Binding-site contacts:
Ligand atom C29 contacts residue LEU287 of chain 1.A at 3.7 Å (hydrophobic).
Ligand atom C22 contacts residue MET147 of chain 1.A at 3.6 Å (hydrophobic).
Ligand atom C27 contacts residue LEU185 of chain 1.A at 3.5 Å (hydrophobic).
Ligand atom C48 contacts residue SER153 of chain 1.A at 3.0 Å.
Ligand atom C25 contacts residue HIS180 of chain 1.A at 3.7 Å.
Ligand atom C27 contacts residue VAL175 of chain 1.A at 3.1 Å (hydrophobic).
Ligand atom C1 contacts residue SER112 of chain 1.A at 3.2 Å.
Ligand atom C16 contacts residue HIS180 of chain 1.A at 3.5 Å.
Ligand atom C48 contacts residue TYR26 of chain 1.A at 3.8 Å (hydrophobic).
Ligand atom O53 contacts residue ARG149 of chain 1.A at 2.5 Å (salt-bridge).
Ligand atom O49 contacts residue ARG149 of chain 1.A at 3.3 Å (salt-bridge).
Ligand atom C8 contacts residue LEU185 of chain 1.A at 3.5 Å (hydrophobic).
Ligand atom C10 contacts residue SER150 of chain 1.A at 3.5 Å.
Ligand atom C4 contacts residue SER153 of chain 1.A at 3.8 Å.
Ligand atom C22 contacts residue ILE143 of chain 1.A at 3.7 Å (hydrophobic).
Ligand atom O2 contacts residue TYR274 of chain 1.A at 3.5 Å.
Ligand atom C28 contacts residue ALA106 of chain 1.A at 3.5 Å (hydrophobic).
Ligand atom C24 contacts residue HIS180 of chain 1.A at 3.7 Å.
Ligand atom C52 contacts residue ARG149 of chain 1.A at 3.2 Å.
Ligand atom O1 contacts residue LEU108 of chain 1.A at 3.7 Å.
Ligand atom C10 contacts residue TRP161 of chain 1.A at 3.8 Å (hydrophobic).
Ligand atom O49 contacts residue SER150 of chain 1.A at 3.3 Å.
Ligand atom C27 contacts residue HIS180 of chain 1.A at 3.7 Å.
Ligand atom O53 contacts residue SER112 of chain 1.A at 2.8 Å (h-bond).
Ligand atom C29 contacts residue LEU277 of chain 1.A at 3.6 Å (hydrophobic).
Ligand atom C11 contacts residue VAL109 of chain 1.A at 3.8 Å (hydrophobic).
Ligand atom C20 contacts residue VAL175 of chain 1.A at 3.7 Å (hydrophobic).
Ligand atom O2 contacts residue HIS180 of chain 1.A at 3.1 Å (h-bond).
Ligand atom C48 contacts residue TYR22 of chain 1.A at 3.4 Å (hydrophobic).
Ligand atom C3 contacts residue SER150 of chain 1.A at 3.8 Å.
Ligand atom C6 contacts residue LEU108 of chain 1.A at 3.7 Å (hydrophobic).
Ligand atom O2 contacts residue HIS270 of chain 1.A at 2.7 Å (h-bond).
Ligand atom C5 contacts residue LEU108 of chain 1.A at 3.4 Å (hydrophobic).
Ligand atom C12 contacts residue HIS180 of chain 1.A at 3.8 Å.
Ligand atom C29 contacts residue TYR274 of chain 1.A at 3.7 Å (hydrophobic).
Ligand atom C12 contacts residue HIS270 of chain 1.A at 3.6 Å.
Ligand atom O49 contacts residue SER153 of chain 1.A at 2.9 Å (h-bond).
Ligand atom C8 contacts residue VAL175 of chain 1.A at 3.6 Å (hydrophobic).
Ligand atom C13 contacts residue HIS180 of chain 1.A at 3.8 Å.
Ligand atom O49 contacts residue TYR22 of chain 1.A at 2.7 Å (h-bond).

The small molecule below binds the protein below.
Small molecule (SMILES): CCCc1cc(C(O)(CC)CC)ccc1-c1cc(OCc2ccc(CO)c(CO)c2)ccc1CC

Sequence of chain 1.A:
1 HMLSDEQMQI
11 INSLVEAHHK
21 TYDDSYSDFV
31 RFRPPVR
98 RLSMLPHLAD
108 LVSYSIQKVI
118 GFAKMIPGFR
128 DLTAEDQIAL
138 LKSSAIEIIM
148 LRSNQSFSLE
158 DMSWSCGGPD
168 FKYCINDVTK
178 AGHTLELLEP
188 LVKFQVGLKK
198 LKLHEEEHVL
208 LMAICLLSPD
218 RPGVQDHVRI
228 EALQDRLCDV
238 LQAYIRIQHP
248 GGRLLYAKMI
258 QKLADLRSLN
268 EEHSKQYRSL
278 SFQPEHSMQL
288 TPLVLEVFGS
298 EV